A small-molecule ligand and the protein it binds are described below.
Small molecule (SMILES): CC(=O)N[C@H]1[C@H]([C@H](O)[C@H](O)CO)O[C@@](O)(C(=O)O)C[C@@H]1O

Binding-site contacts:
Ligand atom O7 contacts residue VAL42 of chain 1.BA at 3.2 Å (h-bond).
Ligand atom C11 contacts residue ASP49 of chain 1.BA at 3.6 Å.
Ligand atom O1B contacts residue HIS52 of chain 1.BA at 3.3 Å (h-bond).
Ligand atom O8 contacts residue VAL42 of chain 1.BA at 3.5 Å (h-bond).
Ligand atom C10 contacts residue ALA50 of chain 1.BA at 3.4 Å (hydrophobic).
Ligand atom C10 contacts residue ALA43 of chain 1.BA at 3.8 Å (hydrophobic).
Ligand atom C10 contacts residue ASN48 of chain 1.BA at 4.1 Å.
Ligand atom C4 contacts residue ALA50 of chain 1.BA at 3.8 Å (hydrophobic).
Ligand atom C11 contacts residue HIS100 of chain 1.AA at 4.3 Å.
Ligand atom O7 contacts residue SER44 of chain 1.BA at 4.1 Å.
Ligand atom C9 contacts residue VAL42 of chain 1.BA at 3.3 Å (hydrophobic).
Ligand atom C7 contacts residue ALA43 of chain 1.BA at 4.3 Å (hydrophobic).
Ligand atom O8 contacts residue THR41 of chain 1.BA at 3.5 Å.
Ligand atom C5 contacts residue THR41 of chain 1.BA at 4.1 Å.
Ligand atom O7 contacts residue ALA43 of chain 1.BA at 3.8 Å.
Ligand atom C10 contacts residue THR41 of chain 1.BA at 3.9 Å.
Ligand atom C11 contacts residue ALA50 of chain 1.BA at 3.4 Å (hydrophobic).
Ligand atom C10 contacts residue PRO51 of chain 1.BA at 4.2 Å (hydrophobic).
Ligand atom C11 contacts residue VAL42 of chain 1.BA at 4.3 Å (hydrophobic).
Ligand atom O8 contacts residue ARG105 of chain 1.AA at 3.9 Å.
Ligand atom C7 contacts residue THR41 of chain 1.BA at 4.0 Å.
Ligand atom O10 contacts residue ASP49 of chain 1.BA at 4.1 Å.
Ligand atom C7 contacts residue VAL42 of chain 1.BA at 3.2 Å (hydrophobic).
Ligand atom O9 contacts residue ARG105 of chain 1.AA at 4.2 Å.
Ligand atom N5 contacts residue ALA43 of chain 1.BA at 4.2 Å.
Ligand atom C11 contacts residue ALA43 of chain 1.BA at 3.5 Å (hydrophobic).
Ligand atom C11 contacts residue PRO51 of chain 1.BA at 3.6 Å (hydrophobic).
Ligand atom O10 contacts residue ASN48 of chain 1.BA at 3.0 Å (h-bond).
Ligand atom C11 contacts residue THR41 of chain 1.BA at 3.6 Å.
Ligand atom O10 contacts residue ALA43 of chain 1.BA at 3.5 Å.
Ligand atom C9 contacts residue ARG105 of chain 1.AA at 3.8 Å.
Ligand atom N5 contacts residue THR41 of chain 1.BA at 3.1 Å (h-bond).
Ligand atom O1B contacts residue THR41 of chain 1.BA at 4.1 Å.
Ligand atom C1 contacts residue HIS52 of chain 1.BA at 3.4 Å.
Ligand atom C8 contacts residue VAL42 of chain 1.BA at 3.6 Å (hydrophobic).
Ligand atom N5 contacts residue ALA50 of chain 1.BA at 3.7 Å.
Ligand atom O1A contacts residue HIS52 of chain 1.BA at 3.1 Å (h-bond).
Ligand atom O4 contacts residue ALA50 of chain 1.BA at 3.0 Å (h-bond).
Ligand atom O10 contacts residue ALA50 of chain 1.BA at 3.1 Å (h-bond).
Ligand atom C6 contacts residue THR41 of chain 1.BA at 3.9 Å.

Sequence of chain 1.AA:
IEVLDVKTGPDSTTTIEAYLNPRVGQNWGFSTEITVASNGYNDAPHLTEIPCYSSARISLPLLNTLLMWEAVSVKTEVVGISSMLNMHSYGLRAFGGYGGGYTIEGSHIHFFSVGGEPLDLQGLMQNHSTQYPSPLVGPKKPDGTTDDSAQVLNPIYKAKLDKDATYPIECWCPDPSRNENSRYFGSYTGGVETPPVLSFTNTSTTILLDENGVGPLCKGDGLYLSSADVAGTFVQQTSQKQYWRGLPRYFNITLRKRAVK

Sequence of chain 1.BA:
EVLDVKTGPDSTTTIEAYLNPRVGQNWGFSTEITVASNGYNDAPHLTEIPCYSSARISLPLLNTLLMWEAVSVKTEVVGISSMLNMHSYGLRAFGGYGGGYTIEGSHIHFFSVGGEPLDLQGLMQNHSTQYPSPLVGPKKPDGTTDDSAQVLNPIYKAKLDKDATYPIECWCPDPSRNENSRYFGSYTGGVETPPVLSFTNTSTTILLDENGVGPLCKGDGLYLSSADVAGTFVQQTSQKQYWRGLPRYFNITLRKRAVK